The protein below binds the small molecule below.
Small molecule (SMILES): CCc1sc2ncnc(O[C@H](C)C(=O)O)c2c1-c1ccc2[nH]ccc2c1

Sequence of chain 1.A:
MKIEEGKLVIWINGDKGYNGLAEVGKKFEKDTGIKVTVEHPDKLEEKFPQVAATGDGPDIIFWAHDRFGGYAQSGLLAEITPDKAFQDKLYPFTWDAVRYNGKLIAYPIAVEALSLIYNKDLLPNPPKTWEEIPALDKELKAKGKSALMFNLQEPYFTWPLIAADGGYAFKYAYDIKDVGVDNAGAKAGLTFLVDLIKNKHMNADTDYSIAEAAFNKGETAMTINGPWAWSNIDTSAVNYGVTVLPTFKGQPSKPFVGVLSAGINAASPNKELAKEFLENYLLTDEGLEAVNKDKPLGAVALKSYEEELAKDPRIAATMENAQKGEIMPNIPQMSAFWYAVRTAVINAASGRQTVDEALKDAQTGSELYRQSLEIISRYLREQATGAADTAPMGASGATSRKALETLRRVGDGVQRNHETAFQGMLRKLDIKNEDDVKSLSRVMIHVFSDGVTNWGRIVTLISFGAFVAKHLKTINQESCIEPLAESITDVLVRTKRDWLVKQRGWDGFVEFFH

Binding-site contacts:
Ligand atom N25 contacts residue ALA424 of chain 1.A at 4.1 Å.
Ligand atom C09 contacts residue VAL450 of chain 1.A at 3.6 Å (hydrophobic).
Ligand atom C21 contacts residue MET428 of chain 1.A at 3.7 Å (hydrophobic).
Ligand atom N16 contacts residue LEU464 of chain 1.A at 3.3 Å.
Ligand atom C13 contacts residue MET447 of chain 1.A at 3.9 Å (hydrophobic).
Ligand atom C20 contacts residue PHE425 of chain 1.A at 3.8 Å (hydrophobic).
Ligand atom O07 contacts residue ARG460 of chain 1.A at 2.7 Å (salt-bridge).
Ligand atom C12 contacts residue PHE467 of chain 1.A at 3.5 Å (hydrophobic).
Ligand atom C17 contacts residue PHE451 of chain 1.A at 3.9 Å (hydrophobic).
Ligand atom C17 contacts residue ARG460 of chain 1.A at 3.4 Å.
Ligand atom C20 contacts residue MET428 of chain 1.A at 3.9 Å (hydrophobic).
Ligand atom C15 contacts residue VAL450 of chain 1.A at 3.8 Å (hydrophobic).
Ligand atom C23 contacts residue VAL450 of chain 1.A at 4.0 Å (hydrophobic).
Ligand atom N01 contacts residue THR463 of chain 1.A at 3.5 Å.
Ligand atom N16 contacts residue PHE451 of chain 1.A at 4.2 Å.
Ligand atom C19 contacts residue PHE425 of chain 1.A at 3.7 Å (hydrophobic).
Ligand atom C17 contacts residue LEU464 of chain 1.A at 3.6 Å (hydrophobic).
Ligand atom C13 contacts residue VAL450 of chain 1.A at 4.1 Å (hydrophobic).
Ligand atom C13 contacts residue VAL446 of chain 1.A at 4.0 Å (hydrophobic).
Ligand atom C15 contacts residue LEU464 of chain 1.A at 3.9 Å (hydrophobic).
Ligand atom C17 contacts residue THR463 of chain 1.A at 4.0 Å.
Ligand atom C02 contacts residue VAL450 of chain 1.A at 4.0 Å (hydrophobic).
Ligand atom N01 contacts residue ARG460 of chain 1.A at 3.5 Å (salt-bridge).
Ligand atom C22 contacts residue MET428 of chain 1.A at 3.9 Å (hydrophobic).
Ligand atom C09 contacts residue THR463 of chain 1.A at 4.2 Å.
Ligand atom C11 contacts residue VAL450 of chain 1.A at 4.0 Å (hydrophobic).
Ligand atom C02 contacts residue ARG460 of chain 1.A at 4.1 Å.
Ligand atom S14 contacts residue LEU464 of chain 1.A at 3.9 Å.
Ligand atom C05 contacts residue THR463 of chain 1.A at 3.5 Å.
Ligand atom N25 contacts residue MET428 of chain 1.A at 4.0 Å.
Ligand atom C06 contacts residue ARG460 of chain 1.A at 3.4 Å.
Ligand atom C13 contacts residue PHE467 of chain 1.A at 4.0 Å (hydrophobic).
Ligand atom C12 contacts residue MET428 of chain 1.A at 4.0 Å (hydrophobic).
Ligand atom C04 contacts residue THR463 of chain 1.A at 3.4 Å.
Ligand atom O03 contacts residue THR463 of chain 1.A at 3.6 Å.
Ligand atom C02 contacts residue THR463 of chain 1.A at 3.5 Å.
Ligand atom C10 contacts residue VAL450 of chain 1.A at 3.7 Å (hydrophobic).
Ligand atom C05 contacts residue HIS421 of chain 1.A at 3.7 Å.
Ligand atom O08 contacts residue ARG460 of chain 1.A at 3.6 Å.
Ligand atom C11 contacts residue PHE467 of chain 1.A at 4.1 Å (hydrophobic).